Binding-site contacts:
Ligand atom O6 contacts residue THR57 of chain 1.C at 3.5 Å.
Ligand atom O7 contacts residue GLY358 of chain 1.A at 3.6 Å.
Ligand atom C1 contacts residue TYR100 of chain 1.B at 4.2 Å (hydrophobic).
Ligand atom C3 contacts residue ASN362 of chain 1.A at 3.9 Å.
Ligand atom O5 contacts residue ASN362 of chain 1.A at 2.4 Å (h-bond).
Ligand atom O3 contacts residue ASP115 of chain 1.B at 3.9 Å.
Ligand atom C6 contacts residue LEU47 of chain 1.C at 4.2 Å (hydrophobic).
Ligand atom O3 contacts residue THR57 of chain 1.C at 4.2 Å.
Ligand atom C1 contacts residue ASN362 of chain 1.A at 1.5 Å.
Ligand atom N2 contacts residue ASN362 of chain 1.A at 2.9 Å (h-bond).
Ligand atom C8 contacts residue PHE361 of chain 1.A at 3.7 Å (hydrophobic).
Ligand atom C7 contacts residue ASN362 of chain 1.A at 3.7 Å.
Ligand atom O4 contacts residue ASP115 of chain 1.B at 3.1 Å.
Ligand atom C6 contacts residue GLY112 of chain 1.B at 3.9 Å.
Ligand atom C7 contacts residue VAL386 of chain 1.A at 4.0 Å (hydrophobic).
Ligand atom C5 contacts residue ASN362 of chain 1.A at 3.7 Å.
Ligand atom C2 contacts residue ASN362 of chain 1.A at 2.5 Å.
Ligand atom O3 contacts residue VAL386 of chain 1.A at 3.1 Å.
Ligand atom C8 contacts residue ARG55 of chain 1.C at 4.0 Å.
Ligand atom O3 contacts residue TYR32 of chain 1.B at 3.9 Å.
Ligand atom C6 contacts residue TYR50 of chain 1.C at 3.8 Å (hydrophobic).
Ligand atom N2 contacts residue THR57 of chain 1.C at 3.8 Å.
Ligand atom C6 contacts residue TYR50 of chain 1.C at 3.7 Å (hydrophobic).
Ligand atom C6 contacts residue ASP115 of chain 1.B at 3.7 Å.
Ligand atom C4 contacts residue ASP115 of chain 1.B at 3.3 Å.
Ligand atom C8 contacts residue LEU387 of chain 1.A at 3.4 Å (hydrophobic).
Ligand atom O3 contacts residue ARG98 of chain 1.B at 3.2 Å (salt-bridge).
Ligand atom O7 contacts residue ASN362 of chain 1.A at 4.0 Å.
Ligand atom O6 contacts residue VAL386 of chain 1.A at 4.2 Å.
Ligand atom C3 contacts residue ASP115 of chain 1.B at 4.2 Å.
Ligand atom O7 contacts residue VAL386 of chain 1.A at 4.0 Å.
Ligand atom C8 contacts residue THR57 of chain 1.C at 4.2 Å.
Ligand atom O6 contacts residue GLY58 of chain 1.C at 3.1 Å (h-bond).
Ligand atom C1 contacts residue THR57 of chain 1.C at 4.1 Å.
Ligand atom C7 contacts residue GLY358 of chain 1.A at 4.0 Å.
Ligand atom C8 contacts residue PHE357 of chain 1.A at 4.1 Å (hydrophobic).
Ligand atom C8 contacts residue TYR50 of chain 1.C at 3.9 Å (hydrophobic).
Ligand atom O5 contacts residue TYR50 of chain 1.C at 4.2 Å.
Ligand atom C6 contacts residue GLY58 of chain 1.C at 4.1 Å.
Ligand atom C8 contacts residue GLY358 of chain 1.A at 4.2 Å.

Sequence of chain 1.C:
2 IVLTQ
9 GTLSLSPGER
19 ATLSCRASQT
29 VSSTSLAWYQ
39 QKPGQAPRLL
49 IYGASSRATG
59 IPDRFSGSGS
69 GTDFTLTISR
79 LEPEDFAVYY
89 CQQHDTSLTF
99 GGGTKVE

This protein binds this small molecule.
Small molecule (SMILES): CC(=O)N[C@H]1[C@H](O[C@H]2[C@H](O)[C@@H](NC(C)=O)CO[C@@H]2CO[C@@H]2O[C@@H](C)[C@@H](O)[C@@H](O)[C@@H]2O)O[C@H](CO)[C@@H](O[C@@H]2O[C@H](CO[C@H]3O[C@H](CO)[C@@H](O)[C@H](O)[C@@H]3O)[C@@H](O)[C@H](O[C@H]3O[C@H](CO)[C@@H](O)[C@H](O)[C@@H]3O)[C@@H]2O)[C@@H]1O

Sequence of chain 1.B:
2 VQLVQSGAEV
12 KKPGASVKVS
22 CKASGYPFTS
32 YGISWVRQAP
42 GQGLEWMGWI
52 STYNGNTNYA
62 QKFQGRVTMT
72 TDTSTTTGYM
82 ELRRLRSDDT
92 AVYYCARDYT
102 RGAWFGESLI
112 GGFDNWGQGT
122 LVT

Sequence of chain 1.A:
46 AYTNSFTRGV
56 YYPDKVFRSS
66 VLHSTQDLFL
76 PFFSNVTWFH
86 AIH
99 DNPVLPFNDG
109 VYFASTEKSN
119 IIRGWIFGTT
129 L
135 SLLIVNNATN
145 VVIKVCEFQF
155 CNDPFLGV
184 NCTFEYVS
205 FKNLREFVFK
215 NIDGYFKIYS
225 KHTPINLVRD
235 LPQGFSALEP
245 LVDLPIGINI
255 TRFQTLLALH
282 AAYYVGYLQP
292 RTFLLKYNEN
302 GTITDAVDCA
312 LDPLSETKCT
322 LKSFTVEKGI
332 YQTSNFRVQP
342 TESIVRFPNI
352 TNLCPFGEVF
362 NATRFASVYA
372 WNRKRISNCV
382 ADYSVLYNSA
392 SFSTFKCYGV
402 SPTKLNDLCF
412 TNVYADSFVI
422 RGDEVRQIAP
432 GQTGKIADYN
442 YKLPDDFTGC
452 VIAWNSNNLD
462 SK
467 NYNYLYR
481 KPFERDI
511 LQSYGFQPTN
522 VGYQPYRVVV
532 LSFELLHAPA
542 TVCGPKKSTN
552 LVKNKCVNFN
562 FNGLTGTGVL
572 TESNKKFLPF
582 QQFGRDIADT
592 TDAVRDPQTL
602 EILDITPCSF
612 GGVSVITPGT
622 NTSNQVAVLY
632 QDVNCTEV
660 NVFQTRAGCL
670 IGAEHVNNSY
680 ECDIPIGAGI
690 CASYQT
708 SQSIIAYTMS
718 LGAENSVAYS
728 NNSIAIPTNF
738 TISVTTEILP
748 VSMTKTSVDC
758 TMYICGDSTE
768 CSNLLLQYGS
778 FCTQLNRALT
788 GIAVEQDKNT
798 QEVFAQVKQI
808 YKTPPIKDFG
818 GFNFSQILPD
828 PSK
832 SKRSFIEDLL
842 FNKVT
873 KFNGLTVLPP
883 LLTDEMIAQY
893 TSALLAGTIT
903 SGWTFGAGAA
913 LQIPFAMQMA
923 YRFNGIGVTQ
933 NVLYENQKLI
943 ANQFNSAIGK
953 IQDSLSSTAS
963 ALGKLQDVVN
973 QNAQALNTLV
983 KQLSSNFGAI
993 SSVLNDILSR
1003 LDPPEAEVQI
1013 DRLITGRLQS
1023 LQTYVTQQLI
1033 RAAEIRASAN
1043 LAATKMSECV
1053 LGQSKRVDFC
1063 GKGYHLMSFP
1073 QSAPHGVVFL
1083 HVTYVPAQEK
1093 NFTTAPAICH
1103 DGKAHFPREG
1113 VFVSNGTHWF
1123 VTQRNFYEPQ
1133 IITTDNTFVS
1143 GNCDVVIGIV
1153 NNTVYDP